Binding-site contacts:
Ligand atom C8 contacts residue ASN157 of chain 1.C at 3.9 Å.
Ligand atom C3 contacts residue ASN157 of chain 1.C at 3.8 Å.
Ligand atom C1 contacts residue ASN157 of chain 1.C at 1.4 Å.
Ligand atom C4 contacts residue ASN157 of chain 1.C at 4.2 Å.
Ligand atom O7 contacts residue ASP156 of chain 1.C at 4.1 Å.
Ligand atom C5 contacts residue ASN157 of chain 1.C at 3.7 Å.
Ligand atom N2 contacts residue ASN157 of chain 1.C at 2.9 Å (h-bond).
Ligand atom O7 contacts residue ASN157 of chain 1.C at 4.5 Å.
Ligand atom C7 contacts residue ASN157 of chain 1.C at 3.6 Å.
Ligand atom C2 contacts residue ASN157 of chain 1.C at 2.5 Å.
Ligand atom O5 contacts residue ASN157 of chain 1.C at 2.4 Å (h-bond).

A small-molecule ligand and the protein it binds are described below.
Small molecule (SMILES): CC(=O)N[C@@H]1[C@@H](O)[C@H](O)[C@@H](CO)O[C@H]1O

Sequence of chain 1.C:
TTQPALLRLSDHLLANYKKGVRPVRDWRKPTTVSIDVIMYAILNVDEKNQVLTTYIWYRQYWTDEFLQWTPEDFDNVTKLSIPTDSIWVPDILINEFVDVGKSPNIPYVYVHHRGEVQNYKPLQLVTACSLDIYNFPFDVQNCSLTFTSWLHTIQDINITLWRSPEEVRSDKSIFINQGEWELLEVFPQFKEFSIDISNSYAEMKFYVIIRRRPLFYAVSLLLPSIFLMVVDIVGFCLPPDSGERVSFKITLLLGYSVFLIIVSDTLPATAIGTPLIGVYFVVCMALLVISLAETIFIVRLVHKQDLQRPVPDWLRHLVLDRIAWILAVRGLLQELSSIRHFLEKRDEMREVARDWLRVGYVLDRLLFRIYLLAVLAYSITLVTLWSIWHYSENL